Binding-site contacts:
Ligand atom C6 contacts residue VAL740 of chain 1.A at 3.0 Å (hydrophobic).
Ligand atom C1 contacts residue VAL740 of chain 1.A at 3.3 Å (hydrophobic).
Ligand atom C12 contacts residue MET811 of chain 1.A at 3.8 Å (hydrophobic).
Ligand atom O25 contacts residue VAL740 of chain 1.A at 2.9 Å (h-bond).
Ligand atom C35 contacts residue ALA663 of chain 1.A at 3.2 Å (hydrophobic).
Ligand atom C5 contacts residue MET811 of chain 1.A at 3.3 Å (hydrophobic).
Ligand atom C5 contacts residue ALA743 of chain 1.A at 3.6 Å (hydrophobic).
Ligand atom O28 contacts residue LYS748 of chain 1.A at 2.6 Å.
Ligand atom O42 contacts residue LYS748 of chain 1.A at 2.2 Å.
Ligand atom C6 contacts residue MET811 of chain 1.A at 3.5 Å (hydrophobic).
Ligand atom O23 contacts residue VAL740 of chain 1.A at 2.6 Å (h-bond).
Ligand atom C36 contacts residue ALA663 of chain 1.A at 3.0 Å (hydrophobic).
Ligand atom C3 contacts residue ALA743 of chain 1.A at 3.0 Å (hydrophobic).
Ligand atom C37 contacts residue ALA663 of chain 1.A at 2.4 Å (hydrophobic).
Ligand atom N21 contacts residue TRP670 of chain 1.A at 3.7 Å.
Ligand atom N39 contacts residue LYS748 of chain 1.A at 2.9 Å (salt-bridge).
Ligand atom C1 contacts residue ALA743 of chain 1.A at 2.5 Å (hydrophobic).
Ligand atom O41 contacts residue LYS748 of chain 1.A at 2.6 Å (salt-bridge).
Ligand atom C4 contacts residue TRP670 of chain 1.A at 3.7 Å (hydrophobic).
Ligand atom C2 contacts residue ALA743 of chain 1.A at 2.3 Å (hydrophobic).
Ligand atom C14 contacts residue MET811 of chain 1.A at 3.7 Å (hydrophobic).
Ligand atom O23 contacts residue ASP742 of chain 1.A at 2.8 Å (salt-bridge).
Ligand atom C34 contacts residue LYS748 of chain 1.A at 3.3 Å.
Ligand atom C9 contacts residue MET811 of chain 1.A at 3.3 Å (hydrophobic).
Ligand atom C27 contacts residue LYS748 of chain 1.A at 3.0 Å.
Ligand atom C7 contacts residue GLU738 of chain 1.A at 3.5 Å.
Ligand atom O40 contacts residue ALA663 of chain 1.A at 3.5 Å (h-bond).
Ligand atom C38 contacts residue LYS748 of chain 1.A at 2.6 Å.
Ligand atom C31 contacts residue MET662 of chain 1.A at 3.3 Å (hydrophobic).
Ligand atom O28 contacts residue THR745 of chain 1.A at 3.5 Å (h-bond).
Ligand atom O23 contacts residue ALA743 of chain 1.A at 2.2 Å (h-bond).
Ligand atom C15 contacts residue MET662 of chain 1.A at 3.7 Å (hydrophobic).
Ligand atom O41 contacts residue ALA663 of chain 1.A at 3.5 Å (h-bond).
Ligand atom C37 contacts residue LYS748 of chain 1.A at 3.3 Å.
Ligand atom C35 contacts residue LYS748 of chain 1.A at 3.1 Å.
Ligand atom C32 contacts residue TRP670 of chain 1.A at 3.2 Å (hydrophobic).
Ligand atom C4 contacts residue ALA743 of chain 1.A at 3.5 Å (hydrophobic).
Ligand atom C13 contacts residue MET811 of chain 1.A at 3.5 Å (hydrophobic).
Ligand atom O23 contacts residue LYS741 of chain 1.A at 3.3 Å.
Ligand atom C6 contacts residue ALA743 of chain 1.A at 3.1 Å (hydrophobic).

The small molecule below binds the protein below.
Small molecule (SMILES): CN1C(=O)c2c(c3c4cc(O)ccc4n4[Ru]5678(C#[O+])(<-n9cc(F)cc2c9c34)C2=C5C6(C(=O)NC(C)(CO)CO)C7=C28)C1=O

Sequence of chain 1.A:
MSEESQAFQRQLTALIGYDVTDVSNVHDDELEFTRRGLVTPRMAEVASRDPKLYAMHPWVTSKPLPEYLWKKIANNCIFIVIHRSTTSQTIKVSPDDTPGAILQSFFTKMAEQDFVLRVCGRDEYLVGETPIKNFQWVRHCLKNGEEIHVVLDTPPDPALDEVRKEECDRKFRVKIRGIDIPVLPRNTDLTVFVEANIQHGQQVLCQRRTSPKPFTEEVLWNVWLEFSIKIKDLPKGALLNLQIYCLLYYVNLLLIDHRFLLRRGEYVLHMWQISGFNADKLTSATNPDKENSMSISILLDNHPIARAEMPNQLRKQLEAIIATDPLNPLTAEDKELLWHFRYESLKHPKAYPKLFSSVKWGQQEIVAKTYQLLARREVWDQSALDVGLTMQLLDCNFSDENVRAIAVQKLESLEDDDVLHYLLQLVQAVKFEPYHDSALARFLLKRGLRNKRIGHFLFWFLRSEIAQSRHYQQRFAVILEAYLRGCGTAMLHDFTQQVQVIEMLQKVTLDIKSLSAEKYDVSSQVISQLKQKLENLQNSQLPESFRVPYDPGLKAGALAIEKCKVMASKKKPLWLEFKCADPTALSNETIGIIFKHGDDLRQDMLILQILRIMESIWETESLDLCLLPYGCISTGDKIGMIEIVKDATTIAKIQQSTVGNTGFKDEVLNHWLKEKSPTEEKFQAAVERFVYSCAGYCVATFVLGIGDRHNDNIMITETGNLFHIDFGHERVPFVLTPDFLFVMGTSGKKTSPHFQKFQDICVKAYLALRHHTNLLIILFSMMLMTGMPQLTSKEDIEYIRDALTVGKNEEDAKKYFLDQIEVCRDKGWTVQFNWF